Binding-site contacts:
Ligand atom N1 contacts residue DC1 of chain 6.C at 2.9 Å (h-bond).
Ligand atom C2 contacts residue DC1 of chain 6.C at 3.5 Å.
Ligand atom N4 contacts residue ASN216 of chain 6.A at 3.3 Å (h-bond).
Ligand atom N4 contacts residue LYS215 of chain 6.A at 3.9 Å.
Ligand atom C6 contacts residue DC1 of chain 6.C at 3.5 Å.
Ligand atom N2 contacts residue DC1 of chain 6.C at 2.8 Å (h-bond).
Ligand atom C4 contacts residue ASN216 of chain 6.A at 4.4 Å.
Ligand atom N7 contacts residue ASN216 of chain 6.A at 4.3 Å.
Ligand atom O6 contacts residue DC1 of chain 6.C at 2.9 Å (h-bond).

Sequence of chain 6.A:
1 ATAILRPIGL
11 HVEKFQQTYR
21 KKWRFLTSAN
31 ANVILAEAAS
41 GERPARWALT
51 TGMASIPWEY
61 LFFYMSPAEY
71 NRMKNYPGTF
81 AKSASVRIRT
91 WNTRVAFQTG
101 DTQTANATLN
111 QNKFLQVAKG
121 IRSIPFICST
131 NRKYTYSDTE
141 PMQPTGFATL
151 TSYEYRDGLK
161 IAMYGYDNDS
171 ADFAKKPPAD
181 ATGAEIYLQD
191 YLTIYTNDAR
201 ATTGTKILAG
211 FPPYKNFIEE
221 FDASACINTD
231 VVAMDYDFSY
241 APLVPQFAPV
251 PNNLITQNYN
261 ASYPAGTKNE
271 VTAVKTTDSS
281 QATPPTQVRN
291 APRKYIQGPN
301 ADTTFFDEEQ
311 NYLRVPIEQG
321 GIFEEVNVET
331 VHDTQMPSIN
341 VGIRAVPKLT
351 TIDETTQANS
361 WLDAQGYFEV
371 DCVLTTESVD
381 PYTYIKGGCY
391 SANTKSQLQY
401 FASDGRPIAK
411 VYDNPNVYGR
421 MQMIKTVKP

A protein and the small-molecule ligand that binds it are described below.
Small molecule (SMILES): Nc1ccn([C@H]2C[C@H](O[P](=O)(O)OC[C@H]3O[C@@H](n4cnc5c(=O)[nH]c(N)nc54)C[C@@H]3O[P](=O)(O)OC[C@H]3O[C@@H](n4cnc5c4NC=N[C@@H]5N)C[C@@H]3O)[C@@H](COP(=O)=O)O2)c(=O)n1